Binding-site contacts:
Ligand atom O3 contacts residue GLY355 of chain 2.A at 3.3 Å.
Ligand atom O4 contacts residue ASN358 of chain 2.A at 2.9 Å (h-bond).
Ligand atom O1 contacts residue ASN226 of chain 2.A at 3.1 Å (h-bond).
Ligand atom O7 contacts residue TYR231 of chain 2.A at 3.3 Å.
Ligand atom C7 contacts residue SER228 of chain 2.A at 3.2 Å.
Ligand atom O4 contacts residue GLY315 of chain 2.A at 3.4 Å.
Ligand atom N2 contacts residue GLU287 of chain 2.A at 2.9 Å (salt-bridge).
Ligand atom O6 contacts residue ASP317 of chain 2.A at 2.7 Å (salt-bridge).
Ligand atom O6 contacts residue TYR280 of chain 2.A at 3.2 Å.
Ligand atom C4 contacts residue HIS99 of chain 2.A at 3.3 Å.
Ligand atom O3 contacts residue NA1 of chain 2.K at 2.4 Å (h-bond).
Ligand atom C1 contacts residue GLN259 of chain 2.A at 3.4 Å.
Ligand atom C3 contacts residue NA1 of chain 2.K at 3.4 Å.
Ligand atom N2 contacts residue SER228 of chain 2.A at 3.4 Å (h-bond).
Ligand atom O3 contacts residue PRO356 of chain 2.A at 2.8 Å (h-bond).
Ligand atom O6 contacts residue THR194 of chain 2.A at 3.4 Å.
Ligand atom C2 contacts residue NA1 of chain 2.K at 3.3 Å.
Ligand atom C6 contacts residue ASP317 of chain 2.A at 3.4 Å.
Ligand atom O4 contacts residue HIS99 of chain 2.A at 2.7 Å (h-bond).
Ligand atom O6 contacts residue ASP357 of chain 2.A at 3.4 Å.
Ligand atom O3 contacts residue ASN202 of chain 2.A at 2.6 Å (h-bond).
Ligand atom C3 contacts residue ASN202 of chain 2.A at 3.4 Å.
Ligand atom O6 contacts residue LEU169 of chain 2.A at 3.3 Å.
Ligand atom O2 contacts residue NA1 of chain 2.K at 2.5 Å (h-bond).
Ligand atom C4 contacts residue PRO356 of chain 2.A at 3.2 Å (hydrophobic).
Ligand atom O6 contacts residue TRP195 of chain 2.A at 3.2 Å.
Ligand atom O5 contacts residue GLN259 of chain 2.A at 3.0 Å (h-bond).
Ligand atom C8 contacts residue ASN226 of chain 2.A at 3.4 Å.
Ligand atom O7 contacts residue TRP195 of chain 2.A at 2.9 Å (h-bond).
Ligand atom O4 contacts residue GLY355 of chain 2.A at 2.9 Å (h-bond).
Ligand atom O4 contacts residue ASN233 of chain 2.A at 2.9 Å (h-bond).
Ligand atom N2 contacts residue ASN226 of chain 2.A at 3.4 Å (h-bond).
Ligand atom C3 contacts residue PRO356 of chain 2.A at 3.3 Å (hydrophobic).
Ligand atom O2 contacts residue TYR231 of chain 2.A at 2.9 Å (h-bond).
Ligand atom C8 contacts residue SER228 of chain 2.A at 3.4 Å.
Ligand atom C4 contacts residue GLY355 of chain 2.A at 3.4 Å.
Ligand atom O4 contacts residue HIS284 of chain 2.A at 2.6 Å (h-bond).
Ligand atom C1 contacts residue ASN358 of chain 2.A at 3.2 Å.
Ligand atom C3 contacts residue ASN233 of chain 2.A at 3.4 Å.
Ligand atom O4 contacts residue GLN129 of chain 2.A at 3.1 Å (h-bond).

Sequence of chain 2.A:
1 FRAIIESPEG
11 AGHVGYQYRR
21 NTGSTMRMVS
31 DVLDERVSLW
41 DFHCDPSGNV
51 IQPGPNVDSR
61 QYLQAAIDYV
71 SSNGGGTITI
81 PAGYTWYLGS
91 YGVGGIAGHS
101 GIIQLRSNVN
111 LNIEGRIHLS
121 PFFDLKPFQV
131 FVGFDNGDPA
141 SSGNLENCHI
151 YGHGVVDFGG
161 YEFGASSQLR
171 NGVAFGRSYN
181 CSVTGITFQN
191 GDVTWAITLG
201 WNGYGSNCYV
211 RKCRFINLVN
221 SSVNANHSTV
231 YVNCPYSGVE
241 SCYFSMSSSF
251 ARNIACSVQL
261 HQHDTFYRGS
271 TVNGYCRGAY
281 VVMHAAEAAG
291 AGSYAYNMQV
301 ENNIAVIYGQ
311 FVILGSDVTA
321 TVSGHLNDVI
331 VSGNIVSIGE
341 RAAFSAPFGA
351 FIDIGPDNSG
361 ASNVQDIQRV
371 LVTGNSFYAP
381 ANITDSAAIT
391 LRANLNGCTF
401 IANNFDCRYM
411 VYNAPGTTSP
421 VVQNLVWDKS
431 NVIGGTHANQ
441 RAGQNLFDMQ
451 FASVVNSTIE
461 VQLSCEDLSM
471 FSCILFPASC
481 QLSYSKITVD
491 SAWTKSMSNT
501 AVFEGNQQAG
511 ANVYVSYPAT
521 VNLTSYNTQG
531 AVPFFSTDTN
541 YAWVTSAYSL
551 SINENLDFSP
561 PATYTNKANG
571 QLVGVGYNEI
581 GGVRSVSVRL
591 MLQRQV

The small molecule below binds the protein below.
Small molecule (SMILES): CC(=O)N[C@@H]1[C@@H](O[C@H]2O[C@H](CO)[C@H](O[C@H]3O[C@H](CO[C@@H]4O[C@@H](C)[C@H](O)[C@@H](O)[C@H]4O)[C@@H](O)[C@H](O)[C@H]3O)[C@H](O[C@@H]3O[C@H](CO)[C@@H](O)[C@H](O)[C@H]3NC(C)=O)[C@H]2O)[C@H](O)[C@@H](CO[C@H]2O[C@H](CO)[C@@H](O)[C@H](O)[C@H]2O)O[C@@H]1O